Sequence of chain 2.A:
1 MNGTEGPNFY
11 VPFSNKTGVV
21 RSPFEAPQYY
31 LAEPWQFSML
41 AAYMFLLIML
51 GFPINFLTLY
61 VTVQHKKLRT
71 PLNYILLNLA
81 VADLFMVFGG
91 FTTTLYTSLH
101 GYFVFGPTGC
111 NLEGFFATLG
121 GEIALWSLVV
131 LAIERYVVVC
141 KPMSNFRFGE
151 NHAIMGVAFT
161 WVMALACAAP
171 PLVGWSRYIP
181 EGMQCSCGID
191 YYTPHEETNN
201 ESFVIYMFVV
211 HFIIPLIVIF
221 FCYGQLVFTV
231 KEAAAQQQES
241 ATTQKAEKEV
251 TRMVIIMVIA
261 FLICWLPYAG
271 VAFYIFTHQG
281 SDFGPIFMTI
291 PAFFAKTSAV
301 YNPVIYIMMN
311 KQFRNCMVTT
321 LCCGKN

Binding-site contacts:
Ligand atom C8 contacts residue GLY18 of chain 2.A at 3.8 Å.
Ligand atom O5 contacts residue VAL20 of chain 2.A at 4.1 Å.
Ligand atom C3 contacts residue ASN15 of chain 2.A at 3.7 Å.
Ligand atom C7 contacts residue THR4 of chain 2.A at 3.8 Å.
Ligand atom O7 contacts residue GLY18 of chain 2.A at 4.2 Å.
Ligand atom O5 contacts residue ARG21 of chain 2.A at 4.1 Å.
Ligand atom C1 contacts residue ASN15 of chain 2.A at 1.4 Å.
Ligand atom C4 contacts residue ASN15 of chain 2.A at 4.3 Å.
Ligand atom C8 contacts residue SER22 of chain 2.A at 4.2 Å.
Ligand atom O5 contacts residue VAL19 of chain 2.A at 4.4 Å.
Ligand atom C7 contacts residue ASN15 of chain 2.A at 3.6 Å.
Ligand atom C1 contacts residue VAL20 of chain 2.A at 4.1 Å (hydrophobic).
Ligand atom O3 contacts residue VAL20 of chain 2.A at 4.4 Å.
Ligand atom C5 contacts residue ASN15 of chain 2.A at 3.8 Å.
Ligand atom C8 contacts residue THR4 of chain 2.A at 3.6 Å.
Ligand atom C2 contacts residue ASN15 of chain 2.A at 2.4 Å.
Ligand atom C6 contacts residue ASN15 of chain 2.A at 4.4 Å.
Ligand atom O5 contacts residue ASN15 of chain 2.A at 2.6 Å (h-bond).
Ligand atom C8 contacts residue VAL20 of chain 2.A at 3.6 Å (hydrophobic).
Ligand atom C1 contacts residue GLY18 of chain 2.A at 4.3 Å.
Ligand atom N2 contacts residue THR4 of chain 2.A at 4.1 Å.
Ligand atom C7 contacts residue ARG21 of chain 2.A at 3.9 Å.
Ligand atom O6 contacts residue ASN15 of chain 2.A at 4.0 Å.
Ligand atom O7 contacts residue THR4 of chain 2.A at 4.2 Å.
Ligand atom C8 contacts residue ARG21 of chain 2.A at 3.9 Å.
Ligand atom C7 contacts residue VAL20 of chain 2.A at 3.7 Å (hydrophobic).
Ligand atom O7 contacts residue ASN15 of chain 2.A at 4.2 Å.
Ligand atom N2 contacts residue ASN15 of chain 2.A at 2.6 Å (h-bond).
Ligand atom C7 contacts residue GLY18 of chain 2.A at 4.3 Å.
Ligand atom O5 contacts residue GLY18 of chain 2.A at 3.2 Å.
Ligand atom C2 contacts residue VAL20 of chain 2.A at 3.8 Å (hydrophobic).
Ligand atom C5 contacts residue ARG21 of chain 2.A at 4.5 Å.
Ligand atom N2 contacts residue VAL20 of chain 2.A at 2.9 Å (h-bond).
Ligand atom C8 contacts residue PHE9 of chain 2.A at 4.2 Å (hydrophobic).
Ligand atom C3 contacts residue ARG21 of chain 2.A at 4.1 Å.
Ligand atom C6 contacts residue GLY18 of chain 2.A at 4.2 Å.
Ligand atom O7 contacts residue ARG21 of chain 2.A at 3.1 Å (salt-bridge).
Ligand atom C3 contacts residue VAL20 of chain 2.A at 3.8 Å (hydrophobic).
Ligand atom C5 contacts residue GLY18 of chain 2.A at 3.8 Å.
Ligand atom O4 contacts residue ARG21 of chain 2.A at 4.5 Å.

The protein below binds the small molecule below.
Small molecule (SMILES): CC(=O)N[C@H]1[C@H](O[C@H]2[C@H](O)[C@@H](NC(C)=O)CO[C@@H]2CO)O[C@H](CO)[C@@H](O[C@@H]2O[C@H](CO)[C@@H](O)[C@H](O[C@@H]3O[C@H](CO)[C@@H](O)[C@H](O)[C@@H]3O)[C@@H]2O)[C@@H]1O